Binding-site contacts:
Ligand atom P contacts residue SER188 of chain 1.A at 3.4 Å.
Ligand atom O2 contacts residue GLY257 of chain 1.A at 3.3 Å.
Ligand atom C2 contacts residue GLY257 of chain 1.A at 3.3 Å.
Ligand atom C14 contacts residue TYR27 of chain 1.A at 3.6 Å (hydrophobic).
Ligand atom O10 contacts residue ALA24 of chain 1.A at 3.4 Å.
Ligand atom O4 contacts residue THR260 of chain 1.A at 3.2 Å.
Ligand atom C2' contacts residue TYR98 of chain 1.A at 3.7 Å (hydrophobic).
Ligand atom O1B contacts residue LYS124 of chain 1.A at 3.5 Å (salt-bridge).
Ligand atom O1P contacts residue SER188 of chain 1.A at 2.9 Å (h-bond).
Ligand atom N1 contacts residue THR260 of chain 1.A at 3.6 Å (h-bond).
Ligand atom N4 contacts residue SER261 of chain 1.A at 3.4 Å.
Ligand atom O4' contacts residue THR260 of chain 1.A at 3.4 Å (h-bond).
Ligand atom O3P contacts residue SER188 of chain 1.A at 3.0 Å (h-bond).
Ligand atom C9 contacts residue LYS124 of chain 1.A at 3.3 Å.
Ligand atom O9 contacts residue ASN102 of chain 1.A at 3.4 Å (h-bond).
Ligand atom N3 contacts residue TYR214 of chain 1.A at 2.8 Å (h-bond).
Ligand atom C6 contacts residue THR260 of chain 1.A at 3.6 Å.
Ligand atom C2 contacts residue TYR214 of chain 1.A at 3.4 Å (hydrophobic).
Ligand atom C15 contacts residue TYR27 of chain 1.A at 3.7 Å (hydrophobic).
Ligand atom O2 contacts residue LYS55 of chain 1.A at 2.7 Å (salt-bridge).
Ligand atom O1A contacts residue LYS124 of chain 1.A at 2.7 Å (salt-bridge).
Ligand atom O7 contacts residue GLN101 of chain 1.A at 3.5 Å (h-bond).
Ligand atom N4 contacts residue ASN210 of chain 1.A at 3.1 Å (h-bond).
Ligand atom O2 contacts residue TYR214 of chain 1.A at 3.1 Å (h-bond).
Ligand atom O2' contacts residue LYS55 of chain 1.A at 2.8 Å (salt-bridge).
Ligand atom N4 contacts residue PHE195 of chain 1.A at 3.3 Å.
Ligand atom C5' contacts residue GLN101 of chain 1.A at 3.3 Å.
Ligand atom C3' contacts residue ASN102 of chain 1.A at 3.2 Å.
Ligand atom O7 contacts residue TYR121 of chain 1.A at 2.7 Å (h-bond).
Ligand atom O1P contacts residue LYS272 of chain 1.A at 2.9 Å (salt-bridge).
Ligand atom C19 contacts residue THR260 of chain 1.A at 3.5 Å.
Ligand atom O3P contacts residue GLN101 of chain 1.A at 2.9 Å (h-bond).
Ligand atom O1B contacts residue LYS272 of chain 1.A at 3.4 Å.
Ligand atom O3P contacts residue TYR121 of chain 1.A at 2.8 Å (h-bond).
Ligand atom C6 contacts residue TYR98 of chain 1.A at 3.5 Å (hydrophobic).
Ligand atom O8 contacts residue TYR27 of chain 1.A at 3.5 Å.
Ligand atom O2' contacts residue ASN102 of chain 1.A at 3.5 Å (h-bond).
Ligand atom N3 contacts residue GLY257 of chain 1.A at 3.6 Å (h-bond).
Ligand atom O8 contacts residue TYR117 of chain 1.A at 3.1 Å (h-bond).
Ligand atom O3' contacts residue ASN102 of chain 1.A at 2.6 Å (h-bond).

Sequence of chain 1.A:
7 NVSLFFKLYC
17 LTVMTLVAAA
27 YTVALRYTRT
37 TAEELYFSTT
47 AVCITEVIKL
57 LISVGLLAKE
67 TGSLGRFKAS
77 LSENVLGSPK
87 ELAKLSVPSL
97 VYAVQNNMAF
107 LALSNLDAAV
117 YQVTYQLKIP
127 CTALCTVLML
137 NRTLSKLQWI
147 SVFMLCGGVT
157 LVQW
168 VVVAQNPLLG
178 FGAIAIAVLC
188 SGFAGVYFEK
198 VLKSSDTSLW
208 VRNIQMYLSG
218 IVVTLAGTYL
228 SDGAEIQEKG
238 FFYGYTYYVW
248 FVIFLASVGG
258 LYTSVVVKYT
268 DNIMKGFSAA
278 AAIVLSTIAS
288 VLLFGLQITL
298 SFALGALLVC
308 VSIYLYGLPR

This small molecule binds to this protein.
Small molecule (SMILES): CC(=O)N[C@H]1[C@H]([C@H](O)[C@H](O)CO)O[C@](O[P](=O)(O)OC[C@H]2O[C@@H](n3ccc(N)nc3=O)[C@H](O)[C@@H]2O)(C(=O)O)C[C@@H]1O